Sequence of chain 1.O:
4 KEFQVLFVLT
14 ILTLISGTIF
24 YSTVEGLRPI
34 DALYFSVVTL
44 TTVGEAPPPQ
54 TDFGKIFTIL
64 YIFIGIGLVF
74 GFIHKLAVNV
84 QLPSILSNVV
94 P

Sequence of chain 1.N:
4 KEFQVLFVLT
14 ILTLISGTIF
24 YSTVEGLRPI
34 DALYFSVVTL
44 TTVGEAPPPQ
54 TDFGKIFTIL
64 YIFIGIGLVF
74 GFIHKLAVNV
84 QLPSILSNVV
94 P

A protein and the small-molecule ligand that binds it are described below.
Small molecule (SMILES): NCC(=O)O

Binding-site contacts:
Ligand atom O contacts residue GLY70 of chain 1.O at 3.6 Å (h-bond).
Ligand atom CA contacts residue PHE73 of chain 1.O at 4.3 Å (hydrophobic).
Ligand atom N contacts residue PHE73 of chain 1.N at 4.2 Å.
Ligand atom N contacts residue ILE76 of chain 1.N at 4.5 Å.
Ligand atom OXT contacts residue HIS77 of chain 1.N at 3.2 Å.
Ligand atom CA contacts residue ILE76 of chain 1.N at 4.1 Å (hydrophobic).
Ligand atom O contacts residue PHE73 of chain 1.O at 4.2 Å.
Ligand atom C contacts residue GLY70 of chain 1.O at 4.4 Å.
Ligand atom CA contacts residue GLY70 of chain 1.O at 3.9 Å.
Ligand atom O contacts residue GLY74 of chain 1.O at 4.0 Å.
Ligand atom C contacts residue HIS77 of chain 1.N at 4.4 Å.